Binding-site contacts:
Ligand atom N2 contacts residue ASN12 of chain 10.L at 3.8 Å.
Ligand atom C1 contacts residue ASN12 of chain 10.L at 2.1 Å.
Ligand atom C5 contacts residue ASN12 of chain 10.L at 4.0 Å.
Ligand atom O7 contacts residue ASN12 of chain 10.L at 3.7 Å.
Ligand atom O5 contacts residue ASN12 of chain 10.L at 2.6 Å (h-bond).
Ligand atom C2 contacts residue ASN12 of chain 10.L at 3.2 Å.
Ligand atom C7 contacts residue ASN12 of chain 10.L at 3.9 Å.

A small-molecule ligand and the protein it binds are described below.
Small molecule (SMILES): CC(=O)N[C@H]1[C@H](O[C@H]2[C@H](O)[C@@H](NC(C)=O)CO[C@@H]2CO)O[C@H](CO)[C@@H](O)[C@@H]1O

Sequence of chain 10.L:
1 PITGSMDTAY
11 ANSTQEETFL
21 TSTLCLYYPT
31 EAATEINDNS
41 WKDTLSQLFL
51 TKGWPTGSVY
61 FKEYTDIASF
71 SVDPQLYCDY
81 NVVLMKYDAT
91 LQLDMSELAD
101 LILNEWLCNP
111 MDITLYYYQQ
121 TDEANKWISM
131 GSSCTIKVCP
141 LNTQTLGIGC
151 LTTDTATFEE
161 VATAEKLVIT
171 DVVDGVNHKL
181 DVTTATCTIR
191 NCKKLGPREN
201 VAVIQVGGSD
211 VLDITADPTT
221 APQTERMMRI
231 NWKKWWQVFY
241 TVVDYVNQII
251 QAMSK